Sequence of chain 1.A:
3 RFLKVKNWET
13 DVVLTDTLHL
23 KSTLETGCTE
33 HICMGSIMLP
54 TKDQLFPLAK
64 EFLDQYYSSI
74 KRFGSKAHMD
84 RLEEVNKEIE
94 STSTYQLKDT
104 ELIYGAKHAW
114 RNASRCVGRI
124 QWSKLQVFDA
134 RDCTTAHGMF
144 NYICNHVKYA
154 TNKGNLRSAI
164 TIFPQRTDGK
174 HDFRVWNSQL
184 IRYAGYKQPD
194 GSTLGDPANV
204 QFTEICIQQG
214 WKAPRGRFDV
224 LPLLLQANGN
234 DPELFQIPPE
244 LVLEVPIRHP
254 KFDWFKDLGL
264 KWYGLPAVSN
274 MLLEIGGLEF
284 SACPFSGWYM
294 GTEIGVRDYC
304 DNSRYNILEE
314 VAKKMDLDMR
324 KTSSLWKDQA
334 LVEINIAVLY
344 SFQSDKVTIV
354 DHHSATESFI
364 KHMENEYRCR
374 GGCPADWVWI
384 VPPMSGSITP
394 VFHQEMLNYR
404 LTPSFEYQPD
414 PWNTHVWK

Sequence of chain 1.B:
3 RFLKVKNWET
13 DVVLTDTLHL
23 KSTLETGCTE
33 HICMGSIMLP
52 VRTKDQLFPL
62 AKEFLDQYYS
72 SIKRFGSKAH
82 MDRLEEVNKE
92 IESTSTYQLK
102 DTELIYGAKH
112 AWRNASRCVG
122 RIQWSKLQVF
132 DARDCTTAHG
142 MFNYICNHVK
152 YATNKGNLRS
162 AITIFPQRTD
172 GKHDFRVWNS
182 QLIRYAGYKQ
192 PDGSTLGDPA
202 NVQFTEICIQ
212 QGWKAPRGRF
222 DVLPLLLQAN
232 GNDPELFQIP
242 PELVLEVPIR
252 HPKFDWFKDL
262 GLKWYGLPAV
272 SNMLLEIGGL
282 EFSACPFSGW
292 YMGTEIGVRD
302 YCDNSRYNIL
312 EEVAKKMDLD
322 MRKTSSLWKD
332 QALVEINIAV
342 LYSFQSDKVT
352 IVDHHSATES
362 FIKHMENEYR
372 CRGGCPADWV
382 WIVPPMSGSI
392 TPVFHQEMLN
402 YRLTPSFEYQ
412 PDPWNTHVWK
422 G

The protein below binds the small molecule below.
Small molecule (SMILES): Cc1cc(N)nc(COC[C@H]2C[C@H](OCc3cc(C)cc(N)n3)CN2)c1

Binding-site contacts:
Ligand atom C10 contacts residue VAL271 of chain 1.A at 3.6 Å (hydrophobic).
Ligand atom N22 contacts residue ARG118 of chain 1.A at 3.6 Å.
Ligand atom C03 contacts residue HEM1 of chain 1.C at 3.4 Å.
Ligand atom C10 contacts residue HEM1 of chain 1.C at 3.8 Å.
Ligand atom C06 contacts residue GLU296 of chain 1.A at 3.4 Å.
Ligand atom C04 contacts residue HEM1 of chain 1.C at 3.7 Å.
Ligand atom C08 contacts residue GLU296 of chain 1.A at 3.4 Å.
Ligand atom C24 contacts residue LEU41 of chain 1.A at 3.7 Å (hydrophobic).
Ligand atom C27 contacts residue TYR410 of chain 1.A at 3.6 Å (hydrophobic).
Ligand atom C08 contacts residue HEM1 of chain 1.C at 3.6 Å.
Ligand atom O09 contacts residue VAL271 of chain 1.A at 3.6 Å.
Ligand atom C27 contacts residue LEU41 of chain 1.A at 3.4 Å (hydrophobic).
Ligand atom C23 contacts residue TYR410 of chain 1.A at 3.5 Å (hydrophobic).
Ligand atom C02 contacts residue GLU296 of chain 1.A at 3.4 Å.
Ligand atom N02 contacts residue GLU296 of chain 1.A at 2.7 Å (salt-bridge).
Ligand atom C02 contacts residue PRO269 of chain 1.A at 3.9 Å (hydrophobic).
Ligand atom C2' contacts residue HEM1 of chain 1.C at 3.3 Å.
Ligand atom N22 contacts residue HEM1 of chain 1.C at 2.9 Å (h-bond).
Ligand atom C27 contacts residue TRP10 of chain 1.B at 3.9 Å (hydrophobic).
Ligand atom C02 contacts residue HEM1 of chain 1.C at 3.8 Å.
Ligand atom N02 contacts residue HEM1 of chain 1.C at 3.5 Å.
Ligand atom C05 contacts residue VAL271 of chain 1.A at 3.6 Å (hydrophobic).
Ligand atom N21 contacts residue TRP382 of chain 1.A at 3.9 Å.
Ligand atom O09 contacts residue HEM1 of chain 1.C at 3.6 Å (h-bond).
Ligand atom C22 contacts residue HEM1 of chain 1.C at 3.6 Å.
Ligand atom C07 contacts residue PHE288 of chain 1.A at 3.7 Å (hydrophobic).
Ligand atom C12 contacts residue HEM1 of chain 1.C at 3.8 Å.
Ligand atom N1' contacts residue HEM1 of chain 1.C at 2.7 Å (h-bond).
Ligand atom N02 contacts residue TRP291 of chain 1.A at 2.8 Å (h-bond).
Ligand atom O11 contacts residue HEM1 of chain 1.C at 3.6 Å (h-bond).
Ligand atom C5' contacts residue HEM1 of chain 1.C at 2.8 Å.
Ligand atom N02 contacts residue PRO269 of chain 1.A at 3.7 Å.
Ligand atom C07 contacts residue HEM1 of chain 1.C at 3.2 Å.
Ligand atom N01 contacts residue GLU296 of chain 1.A at 2.5 Å (salt-bridge).
Ligand atom C26 contacts residue HEM1 of chain 1.C at 3.7 Å.
Ligand atom N21 contacts residue HEM1 of chain 1.C at 2.8 Å (h-bond).
Ligand atom N02 contacts residue TYR292 of chain 1.A at 3.7 Å.
Ligand atom C02 contacts residue TRP291 of chain 1.A at 3.9 Å (hydrophobic).
Ligand atom C23 contacts residue LEU41 of chain 1.A at 3.2 Å (hydrophobic).
Ligand atom C24 contacts residue MET40 of chain 1.A at 3.9 Å (hydrophobic).